This protein binds this small molecule.
Small molecule (SMILES): CC(=O)N[C@@H]1[C@@H](O)[C@H](O)[C@@H](CO)O[C@H]1O

Binding-site contacts:
Ligand atom C7 contacts residue CYS566 of chain 1.A at 3.7 Å (hydrophobic).
Ligand atom C2 contacts residue LEU572 of chain 1.A at 3.6 Å (hydrophobic).
Ligand atom C5 contacts residue ASN563 of chain 1.A at 4.0 Å.
Ligand atom O5 contacts residue GLU574 of chain 1.A at 3.4 Å (salt-bridge).
Ligand atom O7 contacts residue SER565 of chain 1.A at 3.4 Å.
Ligand atom O3 contacts residue MET573 of chain 1.A at 3.5 Å (h-bond).
Ligand atom C8 contacts residue LEU572 of chain 1.A at 3.5 Å (hydrophobic).
Ligand atom C7 contacts residue SER565 of chain 1.A at 4.0 Å.
Ligand atom O3 contacts residue LEU572 of chain 1.A at 2.9 Å (h-bond).
Ligand atom O7 contacts residue PHE570 of chain 1.A at 3.8 Å.
Ligand atom C3 contacts residue GLU571 of chain 1.A at 4.1 Å.
Ligand atom C3 contacts residue LEU572 of chain 1.A at 3.9 Å (hydrophobic).
Ligand atom N2 contacts residue LEU572 of chain 1.A at 3.4 Å.
Ligand atom C2 contacts residue GLU574 of chain 1.A at 4.0 Å.
Ligand atom N2 contacts residue THR564 of chain 1.A at 3.4 Å (h-bond).
Ligand atom C2 contacts residue ASN563 of chain 1.A at 3.5 Å.
Ligand atom O3 contacts residue GLU571 of chain 1.A at 2.7 Å (salt-bridge).
Ligand atom O4 contacts residue MET573 of chain 1.A at 3.5 Å (h-bond).
Ligand atom O5 contacts residue ASN563 of chain 1.A at 2.6 Å (h-bond).
Ligand atom O5 contacts residue MET573 of chain 1.A at 3.6 Å.
Ligand atom C4 contacts residue GLU571 of chain 1.A at 4.1 Å.
Ligand atom O7 contacts residue CYS566 of chain 1.A at 3.8 Å.
Ligand atom C7 contacts residue LEU572 of chain 1.A at 3.9 Å (hydrophobic).
Ligand atom O4 contacts residue GLU571 of chain 1.A at 3.0 Å (salt-bridge).
Ligand atom C6 contacts residue GLU574 of chain 1.A at 3.8 Å.
Ligand atom C2 contacts residue MET573 of chain 1.A at 3.3 Å (hydrophobic).
Ligand atom C3 contacts residue MET573 of chain 1.A at 3.6 Å (hydrophobic).
Ligand atom C4 contacts residue MET573 of chain 1.A at 3.4 Å (hydrophobic).
Ligand atom O6 contacts residue GLU574 of chain 1.A at 2.8 Å (salt-bridge).
Ligand atom O7 contacts residue THR564 of chain 1.A at 3.6 Å.
Ligand atom C8 contacts residue PHE570 of chain 1.A at 3.6 Å (hydrophobic).
Ligand atom C5 contacts residue MET573 of chain 1.A at 3.8 Å (hydrophobic).
Ligand atom C7 contacts residue THR564 of chain 1.A at 3.4 Å.
Ligand atom C1 contacts residue GLU574 of chain 1.A at 3.8 Å.
Ligand atom O6 contacts residue MET573 of chain 1.A at 3.0 Å.
Ligand atom O3 contacts residue PHE570 of chain 1.A at 3.5 Å.
Ligand atom C8 contacts residue THR564 of chain 1.A at 4.0 Å.
Ligand atom C8 contacts residue CYS566 of chain 1.A at 3.2 Å (hydrophobic).
Ligand atom C6 contacts residue MET573 of chain 1.A at 3.6 Å (hydrophobic).
Ligand atom C1 contacts residue ASN563 of chain 1.A at 2.5 Å.

Sequence of chain 1.A:
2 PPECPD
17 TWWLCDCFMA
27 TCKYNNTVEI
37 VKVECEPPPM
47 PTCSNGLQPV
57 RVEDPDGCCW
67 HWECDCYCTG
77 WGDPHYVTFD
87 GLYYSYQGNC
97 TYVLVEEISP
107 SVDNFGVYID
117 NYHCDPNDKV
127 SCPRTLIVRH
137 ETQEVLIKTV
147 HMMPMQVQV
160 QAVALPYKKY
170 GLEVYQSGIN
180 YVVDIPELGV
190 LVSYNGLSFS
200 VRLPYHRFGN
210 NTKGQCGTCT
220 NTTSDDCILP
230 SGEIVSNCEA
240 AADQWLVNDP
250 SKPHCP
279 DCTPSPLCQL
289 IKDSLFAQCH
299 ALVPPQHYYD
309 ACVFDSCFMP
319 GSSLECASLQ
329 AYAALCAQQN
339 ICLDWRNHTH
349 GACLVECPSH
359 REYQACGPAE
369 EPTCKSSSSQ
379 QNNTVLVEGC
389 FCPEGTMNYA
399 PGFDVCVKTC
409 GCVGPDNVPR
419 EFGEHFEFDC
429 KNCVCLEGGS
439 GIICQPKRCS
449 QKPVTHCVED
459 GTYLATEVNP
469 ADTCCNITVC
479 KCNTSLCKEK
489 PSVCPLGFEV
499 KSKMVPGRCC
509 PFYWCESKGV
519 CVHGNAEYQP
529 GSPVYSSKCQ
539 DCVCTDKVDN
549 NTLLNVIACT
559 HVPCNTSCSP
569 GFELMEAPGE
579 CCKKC